Sequence of chain 2.B:
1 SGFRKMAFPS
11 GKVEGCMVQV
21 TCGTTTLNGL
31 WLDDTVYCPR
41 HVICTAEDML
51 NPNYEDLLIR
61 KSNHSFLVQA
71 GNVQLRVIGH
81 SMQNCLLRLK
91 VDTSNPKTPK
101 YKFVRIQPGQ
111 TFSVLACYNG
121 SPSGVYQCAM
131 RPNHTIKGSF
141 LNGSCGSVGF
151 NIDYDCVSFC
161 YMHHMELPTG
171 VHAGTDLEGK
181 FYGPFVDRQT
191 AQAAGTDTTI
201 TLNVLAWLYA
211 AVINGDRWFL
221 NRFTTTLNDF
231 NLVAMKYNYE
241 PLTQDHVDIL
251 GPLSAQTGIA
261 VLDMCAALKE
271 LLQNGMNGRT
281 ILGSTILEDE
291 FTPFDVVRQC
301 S

Sequence of chain 2.A:
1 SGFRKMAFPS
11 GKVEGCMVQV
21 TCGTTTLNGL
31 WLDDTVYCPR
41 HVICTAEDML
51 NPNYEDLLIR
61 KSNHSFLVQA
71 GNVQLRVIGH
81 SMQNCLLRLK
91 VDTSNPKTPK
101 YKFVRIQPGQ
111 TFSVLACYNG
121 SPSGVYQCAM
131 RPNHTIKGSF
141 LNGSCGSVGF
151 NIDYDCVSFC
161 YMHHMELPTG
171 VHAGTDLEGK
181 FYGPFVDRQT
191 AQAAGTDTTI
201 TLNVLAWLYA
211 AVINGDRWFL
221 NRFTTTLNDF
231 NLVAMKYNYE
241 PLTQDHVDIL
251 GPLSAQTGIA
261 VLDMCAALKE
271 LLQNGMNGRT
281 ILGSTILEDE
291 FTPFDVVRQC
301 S

Binding-site contacts:
Ligand atom N contacts residue MET165 of chain 2.A at 3.3 Å.
Ligand atom C contacts residue GLY143 of chain 2.A at 3.4 Å.
Ligand atom N6 contacts residue GLU166 of chain 2.A at 2.7 Å (salt-bridge).
Ligand atom C27 contacts residue ASN142 of chain 2.A at 3.3 Å.
Ligand atom O contacts residue GLN189 of chain 2.A at 3.6 Å (h-bond).
Ligand atom O contacts residue CYS145 of chain 2.A at 3.2 Å (h-bond).
Ligand atom O8 contacts residue HIS163 of chain 2.A at 3.4 Å.
Ligand atom C27 contacts residue LEU141 of chain 2.A at 3.2 Å (hydrophobic).
Ligand atom C4 contacts residue PRO168 of chain 2.A at 3.4 Å (hydrophobic).
Ligand atom CD1 contacts residue ARG188 of chain 2.A at 3.2 Å.
Ligand atom C21 contacts residue GLY143 of chain 2.A at 3.2 Å.
Ligand atom N contacts residue HIS164 of chain 2.A at 3.0 Å (h-bond).
Ligand atom CB contacts residue THR190 of chain 2.A at 3.3 Å.
Ligand atom N contacts residue GLN189 of chain 2.A at 3.0 Å (h-bond).
Ligand atom C28 contacts residue PHE140 of chain 2.A at 3.5 Å (hydrophobic).
Ligand atom C20 contacts residue CYS145 of chain 2.A at 2.9 Å (hydrophobic).
Ligand atom N contacts residue CYS145 of chain 2.A at 3.1 Å (h-bond).
Ligand atom C25 contacts residue CYS145 of chain 2.A at 2.7 Å (hydrophobic).
Ligand atom CB contacts residue GLN189 of chain 2.A at 3.6 Å.
Ligand atom O contacts residue GLN189 of chain 2.A at 3.5 Å (h-bond).
Ligand atom CA contacts residue GLN189 of chain 2.A at 3.1 Å.
Ligand atom CD1 contacts residue ASP187 of chain 2.A at 3.3 Å.
Ligand atom C21 contacts residue ASN142 of chain 2.A at 3.3 Å.
Ligand atom C29 contacts residue GLU166 of chain 2.A at 3.5 Å.
Ligand atom CA contacts residue MET165 of chain 2.A at 3.5 Å (hydrophobic).
Ligand atom CA contacts residue GLN189 of chain 2.A at 3.5 Å.
Ligand atom C5 contacts residue THR26 of chain 2.A at 3.3 Å.
Ligand atom CA contacts residue CYS145 of chain 2.A at 2.9 Å (hydrophobic).
Ligand atom N6 contacts residue PHE140 of chain 2.A at 3.4 Å (h-bond).
Ligand atom O contacts residue GLU166 of chain 2.A at 3.2 Å (salt-bridge).
Ligand atom N contacts residue GLU166 of chain 2.A at 3.1 Å (salt-bridge).
Ligand atom C21 contacts residue CYS145 of chain 2.A at 3.1 Å (hydrophobic).
Ligand atom CD2 contacts residue HIS41 of chain 2.A at 3.0 Å.
Ligand atom C contacts residue GLN189 of chain 2.A at 3.1 Å.
Ligand atom O8 contacts residue MET165 of chain 2.A at 3.1 Å.
Ligand atom CB contacts residue GLN189 of chain 2.A at 3.1 Å.
Ligand atom O contacts residue PRO168 of chain 2.A at 3.5 Å (h-bond).
Ligand atom O contacts residue GLN189 of chain 2.A at 3.5 Å (h-bond).
Ligand atom O8 contacts residue GLU166 of chain 2.A at 2.9 Å.
Ligand atom O contacts residue LEU27 of chain 2.A at 3.0 Å.

This small molecule binds to this protein.
Small molecule (SMILES): Cc1cc(C(=O)N[C@@H](C)C(=O)N[C@H](C(=O)N[C@@H](CC(C)C)C(=O)N[C@H](/C=C/C(=O)OCc2ccccc2)C[C@H]2CCNC2=O)C(C)C)no1